Sequence of chain 1.C:
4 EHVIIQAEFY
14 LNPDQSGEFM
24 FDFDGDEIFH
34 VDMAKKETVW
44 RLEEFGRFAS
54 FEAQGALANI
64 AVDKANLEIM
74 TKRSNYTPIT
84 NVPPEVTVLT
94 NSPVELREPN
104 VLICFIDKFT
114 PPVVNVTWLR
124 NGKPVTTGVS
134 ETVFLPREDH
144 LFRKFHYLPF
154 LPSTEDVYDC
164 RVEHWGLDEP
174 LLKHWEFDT

A small-molecule ligand and the protein it binds are described below.
Small molecule (SMILES): CC(=O)N[C@@H]1[C@@H](O)[C@H](O)[C@@H](CO)O[C@H]1O

Binding-site contacts:
Ligand atom C3 contacts residue ASN118 of chain 1.C at 3.8 Å.
Ligand atom C6 contacts residue VAL116 of chain 1.C at 4.5 Å (hydrophobic).
Ligand atom O6 contacts residue VAL116 of chain 1.C at 3.4 Å.
Ligand atom C5 contacts residue ASN118 of chain 1.C at 3.6 Å.
Ligand atom O4 contacts residue TRP168 of chain 1.C at 3.3 Å (h-bond).
Ligand atom O5 contacts residue GLU166 of chain 1.C at 3.9 Å.
Ligand atom O5 contacts residue VAL117 of chain 1.C at 4.3 Å.
Ligand atom C2 contacts residue ASN118 of chain 1.C at 2.4 Å.
Ligand atom C6 contacts residue GLU166 of chain 1.C at 3.7 Å.
Ligand atom C4 contacts residue GLU166 of chain 1.C at 4.4 Å.
Ligand atom C1 contacts residue ASN118 of chain 1.C at 1.4 Å.
Ligand atom C7 contacts residue ASN118 of chain 1.C at 4.0 Å.
Ligand atom C2 contacts residue GLU166 of chain 1.C at 4.2 Å.
Ligand atom C5 contacts residue GLU166 of chain 1.C at 3.7 Å.
Ligand atom C1 contacts residue GLU166 of chain 1.C at 3.5 Å.
Ligand atom C3 contacts residue GLU166 of chain 1.C at 4.1 Å.
Ligand atom O6 contacts residue TRP168 of chain 1.C at 3.0 Å (h-bond).
Ligand atom O5 contacts residue ASN118 of chain 1.C at 2.3 Å (h-bond).
Ligand atom C6 contacts residue TRP168 of chain 1.C at 3.3 Å (hydrophobic).
Ligand atom C4 contacts residue ASN118 of chain 1.C at 4.2 Å.
Ligand atom N2 contacts residue ASN118 of chain 1.C at 2.9 Å (h-bond).
Ligand atom C4 contacts residue TRP168 of chain 1.C at 3.9 Å (hydrophobic).
Ligand atom C5 contacts residue TRP168 of chain 1.C at 4.2 Å (hydrophobic).